Sequence of chain 3.D:
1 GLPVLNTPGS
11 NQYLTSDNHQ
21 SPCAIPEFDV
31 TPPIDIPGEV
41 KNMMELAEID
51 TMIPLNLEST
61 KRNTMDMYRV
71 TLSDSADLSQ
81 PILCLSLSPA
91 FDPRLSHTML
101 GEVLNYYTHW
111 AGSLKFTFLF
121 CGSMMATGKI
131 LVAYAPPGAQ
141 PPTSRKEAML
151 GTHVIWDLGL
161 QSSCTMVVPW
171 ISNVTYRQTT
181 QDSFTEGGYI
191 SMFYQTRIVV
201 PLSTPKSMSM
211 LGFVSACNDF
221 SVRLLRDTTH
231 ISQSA

Sequence of chain 2.D:
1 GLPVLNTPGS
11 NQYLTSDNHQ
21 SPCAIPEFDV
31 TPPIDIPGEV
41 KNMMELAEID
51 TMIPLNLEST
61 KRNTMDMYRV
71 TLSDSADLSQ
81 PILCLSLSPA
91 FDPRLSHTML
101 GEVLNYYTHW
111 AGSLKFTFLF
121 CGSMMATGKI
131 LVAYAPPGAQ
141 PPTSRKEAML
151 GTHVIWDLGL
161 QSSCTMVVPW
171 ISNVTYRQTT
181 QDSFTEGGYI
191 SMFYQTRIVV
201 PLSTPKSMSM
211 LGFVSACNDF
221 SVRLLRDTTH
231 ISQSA

This small molecule binds to this protein.
Small molecule (SMILES): CCOC(=O)c1ccc(OCCCCC2CCN(c3ccc(C)nn3)CC2)cc1

Binding-site contacts:
Ligand atom C21 contacts residue TYR203 of chain 2.B at 3.8 Å (hydrophobic).
Ligand atom C7 contacts residue PHE132 of chain 2.B at 3.6 Å (hydrophobic).
Ligand atom C1 contacts residue ILE181 of chain 2.B at 3.4 Å (hydrophobic).
Ligand atom C19 contacts residue PHE236 of chain 2.B at 3.5 Å (hydrophobic).
Ligand atom C4 contacts residue ALA24 of chain 2.D at 3.8 Å (hydrophobic).
Ligand atom C1 contacts residue ILE155 of chain 2.B at 3.7 Å (hydrophobic).
Ligand atom C22 contacts residue PHE236 of chain 2.B at 3.9 Å (hydrophobic).
Ligand atom C8 contacts residue PHE132 of chain 2.B at 3.4 Å (hydrophobic).
Ligand atom C11 contacts residue VAL194 of chain 2.B at 3.7 Å (hydrophobic).
Ligand atom N6 contacts residue VAL194 of chain 2.B at 3.7 Å.
Ligand atom C20 contacts residue TYR110 of chain 2.B at 3.5 Å (hydrophobic).
Ligand atom C27 contacts residue THR109 of chain 2.B at 3.5 Å.
Ligand atom C26 contacts residue THR109 of chain 2.B at 3.7 Å.
Ligand atom C21 contacts residue PHE236 of chain 2.B at 3.4 Å (hydrophobic).
Ligand atom C4 contacts residue TYR157 of chain 2.B at 3.4 Å (hydrophobic).
Ligand atom C1 contacts residue PRO179 of chain 2.B at 3.9 Å (hydrophobic).
Ligand atom O24 contacts residue PHE236 of chain 2.B at 3.7 Å.
Ligand atom N4 contacts residue ILE192 of chain 2.B at 3.6 Å.
Ligand atom C3 contacts residue ALA24 of chain 2.D at 3.7 Å (hydrophobic).
Ligand atom C10 contacts residue VAL194 of chain 2.B at 3.7 Å (hydrophobic).
Ligand atom O25 contacts residue TYR110 of chain 2.B at 3.0 Å.
Ligand atom O24 contacts residue TYR110 of chain 2.B at 3.9 Å.
Ligand atom C14 contacts residue PHE236 of chain 2.B at 3.9 Å (hydrophobic).
Ligand atom C11 contacts residue TYR157 of chain 2.B at 3.6 Å (hydrophobic).
Ligand atom C3 contacts residue TYR157 of chain 2.B at 3.5 Å (hydrophobic).
Ligand atom C9 contacts residue TYR157 of chain 2.B at 3.8 Å (hydrophobic).
Ligand atom C12 contacts residue PHE236 of chain 2.B at 3.8 Å (hydrophobic).
Ligand atom C19 contacts residue TYR110 of chain 2.B at 3.7 Å (hydrophobic).
Ligand atom C23 contacts residue PHE236 of chain 2.B at 3.5 Å (hydrophobic).
Ligand atom C9 contacts residue ILE108 of chain 2.B at 3.5 Å (hydrophobic).
Ligand atom C14 contacts residue VAL197 of chain 2.B at 3.6 Å (hydrophobic).
Ligand atom C8 contacts residue ILE108 of chain 2.B at 3.8 Å (hydrophobic).
Ligand atom C13 contacts residue VAL197 of chain 2.B at 3.6 Å (hydrophobic).
Ligand atom C23 contacts residue TYR110 of chain 2.B at 3.3 Å (hydrophobic).
Ligand atom N3 contacts residue ILE192 of chain 2.B at 3.8 Å.
Ligand atom C20 contacts residue PHE236 of chain 2.B at 3.2 Å (hydrophobic).
Ligand atom C22 contacts residue TYR203 of chain 2.B at 3.5 Å (hydrophobic).
Ligand atom N4 contacts residue LEU239 of chain 2.B at 3.8 Å.
Ligand atom C3 contacts residue PRO179 of chain 2.B at 3.7 Å (hydrophobic).
Ligand atom C10 contacts residue TYR157 of chain 2.B at 3.6 Å (hydrophobic).

Sequence of chain 2.B:
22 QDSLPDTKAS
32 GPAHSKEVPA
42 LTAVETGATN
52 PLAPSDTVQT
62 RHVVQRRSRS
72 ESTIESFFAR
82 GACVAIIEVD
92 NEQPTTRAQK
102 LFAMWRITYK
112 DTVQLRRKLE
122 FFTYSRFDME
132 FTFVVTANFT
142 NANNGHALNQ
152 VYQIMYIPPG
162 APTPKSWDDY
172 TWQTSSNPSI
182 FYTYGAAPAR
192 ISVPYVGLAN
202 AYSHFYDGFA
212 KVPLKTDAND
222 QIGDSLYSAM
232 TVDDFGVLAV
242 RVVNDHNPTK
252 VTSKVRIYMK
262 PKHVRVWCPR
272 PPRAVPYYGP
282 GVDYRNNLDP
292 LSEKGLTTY